Binding-site contacts:
Ligand atom C19 contacts residue MET110 of chain 1.B at 3.5 Å (hydrophobic).
Ligand atom C13 contacts residue TYR180 of chain 1.B at 3.4 Å (hydrophobic).
Ligand atom C31 contacts residue LYS111 of chain 1.B at 3.7 Å.
Ligand atom C24 contacts residue ILE34 of chain 1.B at 3.7 Å (hydrophobic).
Ligand atom C20 contacts residue MET161 of chain 1.B at 3.5 Å (hydrophobic).
Ligand atom C17 contacts residue PRO108 of chain 1.B at 3.4 Å (hydrophobic).
Ligand atom C8 contacts residue TYR180 of chain 1.B at 3.7 Å (hydrophobic).
Ligand atom C7 contacts residue MET161 of chain 1.B at 3.5 Å (hydrophobic).
Ligand atom C8 contacts residue ARG158 of chain 1.B at 3.5 Å.
Ligand atom C24 contacts residue TYR109 of chain 1.B at 3.7 Å (hydrophobic).
Ligand atom C15 contacts residue LEU107 of chain 1.B at 3.5 Å (hydrophobic).
Ligand atom C12 contacts residue TYR180 of chain 1.B at 3.6 Å (hydrophobic).
Ligand atom N21 contacts residue MET161 of chain 1.B at 3.5 Å.
Ligand atom N11 contacts residue TYR180 of chain 1.B at 3.4 Å.
Ligand atom C24 contacts residue MET110 of chain 1.B at 3.1 Å (hydrophobic).
Ligand atom C6 contacts residue ASP114 of chain 1.B at 3.4 Å.
Ligand atom C36 contacts residue ASP114 of chain 1.B at 3.3 Å.
Ligand atom O27 contacts residue ALA176 of chain 1.B at 3.5 Å.
Ligand atom C10 contacts residue TYR180 of chain 1.B at 3.6 Å (hydrophobic).
Ligand atom C8 contacts residue MET161 of chain 1.B at 3.6 Å (hydrophobic).
Ligand atom C28 contacts residue MET110 of chain 1.B at 3.7 Å (hydrophobic).
Ligand atom C4 contacts residue ASP114 of chain 1.B at 3.4 Å.
Ligand atom N37 contacts residue ASP114 of chain 1.B at 3.7 Å.
Ligand atom C23 contacts residue ILE34 of chain 1.B at 3.3 Å (hydrophobic).
Ligand atom C19 contacts residue PRO108 of chain 1.B at 3.3 Å (hydrophobic).
Ligand atom O27 contacts residue ALA171 of chain 1.B at 3.4 Å.
Ligand atom C18 contacts residue MET161 of chain 1.B at 3.6 Å (hydrophobic).
Ligand atom C25 contacts residue ILE34 of chain 1.B at 3.6 Å (hydrophobic).
Ligand atom C2 contacts residue ARG158 of chain 1.B at 3.4 Å.
Ligand atom C18 contacts residue ALA58 of chain 1.B at 3.7 Å (hydrophobic).
Ligand atom O27 contacts residue ASP172 of chain 1.B at 2.9 Å (salt-bridge).
Ligand atom C2 contacts residue TYR180 of chain 1.B at 3.5 Å (hydrophobic).
Ligand atom C5 contacts residue ILE34 of chain 1.B at 3.6 Å (hydrophobic).
Ligand atom N22 contacts residue MET110 of chain 1.B at 3.4 Å (h-bond).
Ligand atom C28 contacts residue TYR109 of chain 1.B at 3.3 Å (hydrophobic).
Ligand atom O26 contacts residue ILE34 of chain 1.B at 3.6 Å.
Ligand atom C16 contacts residue VAL42 of chain 1.B at 3.7 Å (hydrophobic).
Ligand atom C29 contacts residue TYR109 of chain 1.B at 3.6 Å (hydrophobic).
Ligand atom N9 contacts residue TYR180 of chain 1.B at 3.5 Å.
Ligand atom C19 contacts residue ALA58 of chain 1.B at 3.6 Å (hydrophobic).

Sequence of chain 1.B:
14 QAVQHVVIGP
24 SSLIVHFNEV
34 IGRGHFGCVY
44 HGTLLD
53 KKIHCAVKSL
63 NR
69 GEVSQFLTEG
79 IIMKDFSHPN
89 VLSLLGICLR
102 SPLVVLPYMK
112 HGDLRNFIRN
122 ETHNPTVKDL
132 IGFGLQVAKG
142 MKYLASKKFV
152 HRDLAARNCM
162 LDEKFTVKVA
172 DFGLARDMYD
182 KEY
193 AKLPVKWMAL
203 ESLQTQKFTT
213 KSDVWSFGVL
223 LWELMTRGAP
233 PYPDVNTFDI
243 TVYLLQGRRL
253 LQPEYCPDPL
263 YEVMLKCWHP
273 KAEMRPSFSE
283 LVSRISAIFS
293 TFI

A small-molecule ligand and the protein it binds are described below.
Small molecule (SMILES): CN1CCC(COc2cnc(-c3cccc(Cn4nc(-c5cccc(C#N)c5)ccc4=O)c3)nc2)CC1